Sequence of chain 1.A:
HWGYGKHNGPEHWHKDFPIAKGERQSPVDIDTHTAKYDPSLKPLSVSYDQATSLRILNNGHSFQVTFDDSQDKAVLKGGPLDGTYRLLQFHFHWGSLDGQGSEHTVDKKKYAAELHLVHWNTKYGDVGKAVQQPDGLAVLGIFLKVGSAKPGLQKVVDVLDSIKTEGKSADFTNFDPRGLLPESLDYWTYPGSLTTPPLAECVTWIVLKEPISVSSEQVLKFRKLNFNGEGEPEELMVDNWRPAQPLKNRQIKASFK

Binding-site contacts:
Ligand atom CAF contacts residue ASP16 of chain 1.A at 4.0 Å.
Ligand atom CAB contacts residue HIS7 of chain 1.A at 3.7 Å.
Ligand atom CAF contacts residue HIS12 of chain 1.A at 4.0 Å.
Ligand atom NAK contacts residue HIS7 of chain 1.A at 4.4 Å.
Ligand atom CAE contacts residue ASP16 of chain 1.A at 3.8 Å.
Ligand atom OAH contacts residue HIS12 of chain 1.A at 2.9 Å (h-bond).
Ligand atom NAJ contacts residue ASP16 of chain 1.A at 3.3 Å (salt-bridge).
Ligand atom OAH contacts residue ASP16 of chain 1.A at 2.8 Å (salt-bridge).
Ligand atom SAG contacts residue HIS12 of chain 1.A at 3.9 Å.
Ligand atom CAD contacts residue HIS1 of chain 1.A at 3.4 Å.
Ligand atom CAF contacts residue LYS15 of chain 1.A at 4.3 Å.
Ligand atom OAH contacts residue LYS15 of chain 1.A at 4.1 Å.
Ligand atom NAK contacts residue ASN8 of chain 1.A at 4.0 Å.
Ligand atom CAC contacts residue HIS7 of chain 1.A at 4.0 Å.
Ligand atom NAJ contacts residue TRP2 of chain 1.A at 3.4 Å.
Ligand atom NAJ contacts residue HIS1 of chain 1.A at 4.2 Å.
Ligand atom NAJ contacts residue PHE17 of chain 1.A at 4.0 Å.
Ligand atom CAC contacts residue ASN8 of chain 1.A at 4.0 Å.
Ligand atom OAH contacts residue TRP13 of chain 1.A at 3.8 Å.
Ligand atom CAC contacts residue HIS1 of chain 1.A at 3.9 Å.
Ligand atom SAG contacts residue ASP16 of chain 1.A at 3.4 Å (salt-bridge).
Ligand atom CAA contacts residue HIS7 of chain 1.A at 4.0 Å.
Ligand atom OAI contacts residue TRP2 of chain 1.A at 3.8 Å.
Ligand atom OAI contacts residue HIS12 of chain 1.A at 3.5 Å.
Ligand atom CAD contacts residue ASN8 of chain 1.A at 3.9 Å.
Ligand atom CAN contacts residue HIS7 of chain 1.A at 3.6 Å.
Ligand atom SAG contacts residue TRP2 of chain 1.A at 4.2 Å.
Ligand atom CAL contacts residue HIS7 of chain 1.A at 4.0 Å.
Ligand atom SAG contacts residue TRP13 of chain 1.A at 4.3 Å.
Ligand atom CAE contacts residue HIS12 of chain 1.A at 4.4 Å.
Ligand atom CAD contacts residue TRP2 of chain 1.A at 4.3 Å (hydrophobic).
Ligand atom OAI contacts residue GLY9 of chain 1.A at 4.3 Å.
Ligand atom CAL contacts residue ASN8 of chain 1.A at 4.4 Å.
Ligand atom OAI contacts residue TRP13 of chain 1.A at 3.2 Å.
Ligand atom NAK contacts residue HIS1 of chain 1.A at 3.6 Å (h-bond).
Ligand atom NAM contacts residue HIS7 of chain 1.A at 3.2 Å (h-bond).
Ligand atom CAA contacts residue LYS15 of chain 1.A at 4.1 Å.
Ligand atom OAI contacts residue ASN8 of chain 1.A at 3.3 Å (h-bond).

This small molecule binds to this protein.
Small molecule (SMILES): NS(=O)(=O)c1cccc(NC(=O)NCCCCO)c1